Binding-site contacts:
Ligand atom O6 contacts residue ASN75 of chain 1.C at 3.8 Å.
Ligand atom O6 contacts residue GLU46 of chain 1.D at 3.8 Å.
Ligand atom C8 contacts residue ASN75 of chain 1.C at 3.0 Å.
Ligand atom C6 contacts residue THR48 of chain 1.D at 4.4 Å.
Ligand atom O7 contacts residue ASN75 of chain 1.C at 3.2 Å (h-bond).
Ligand atom C7 contacts residue MET126 of chain 1.C at 3.8 Å (hydrophobic).
Ligand atom O5 contacts residue THR48 of chain 1.D at 4.0 Å.
Ligand atom O5 contacts residue ASN75 of chain 1.C at 2.1 Å (h-bond).
Ligand atom C3 contacts residue ASN75 of chain 1.C at 3.5 Å.
Ligand atom O7 contacts residue MET126 of chain 1.C at 3.1 Å.
Ligand atom C4 contacts residue NAG1 of chain 1.T at 2.9 Å.
Ligand atom C7 contacts residue ASN75 of chain 1.C at 2.8 Å.
Ligand atom O6 contacts residue THR48 of chain 1.D at 4.0 Å.
Ligand atom C6 contacts residue ASN75 of chain 1.C at 3.8 Å.
Ligand atom C8 contacts residue PHE98 of chain 1.C at 3.6 Å (hydrophobic).
Ligand atom C5 contacts residue NAG1 of chain 1.T at 3.7 Å.
Ligand atom C5 contacts residue ASN75 of chain 1.C at 3.2 Å.
Ligand atom C2 contacts residue NAG1 of chain 1.T at 4.1 Å.
Ligand atom C3 contacts residue NAG1 of chain 1.T at 3.3 Å.
Ligand atom C6 contacts residue NAG1 of chain 1.T at 3.4 Å.
Ligand atom O4 contacts residue NAG1 of chain 1.T at 1.6 Å.
Ligand atom C4 contacts residue ASN75 of chain 1.C at 4.0 Å.
Ligand atom O3 contacts residue NAG1 of chain 1.T at 2.4 Å (h-bond).
Ligand atom C2 contacts residue ASN75 of chain 1.C at 2.6 Å.
Ligand atom O6 contacts residue NAG1 of chain 1.T at 4.1 Å.
Ligand atom C6 contacts residue CYS45 of chain 1.D at 4.4 Å (hydrophobic).
Ligand atom N2 contacts residue ASN75 of chain 1.C at 3.0 Å (h-bond).
Ligand atom C1 contacts residue ASN75 of chain 1.C at 1.3 Å.
Ligand atom C8 contacts residue MET126 of chain 1.C at 3.7 Å (hydrophobic).
Ligand atom O6 contacts residue CYS45 of chain 1.D at 3.4 Å (h-bond).

Sequence of chain 1.D:
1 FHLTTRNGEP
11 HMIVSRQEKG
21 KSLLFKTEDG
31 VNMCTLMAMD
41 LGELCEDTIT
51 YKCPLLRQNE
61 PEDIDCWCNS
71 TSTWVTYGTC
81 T

Sequence of chain 1.C:
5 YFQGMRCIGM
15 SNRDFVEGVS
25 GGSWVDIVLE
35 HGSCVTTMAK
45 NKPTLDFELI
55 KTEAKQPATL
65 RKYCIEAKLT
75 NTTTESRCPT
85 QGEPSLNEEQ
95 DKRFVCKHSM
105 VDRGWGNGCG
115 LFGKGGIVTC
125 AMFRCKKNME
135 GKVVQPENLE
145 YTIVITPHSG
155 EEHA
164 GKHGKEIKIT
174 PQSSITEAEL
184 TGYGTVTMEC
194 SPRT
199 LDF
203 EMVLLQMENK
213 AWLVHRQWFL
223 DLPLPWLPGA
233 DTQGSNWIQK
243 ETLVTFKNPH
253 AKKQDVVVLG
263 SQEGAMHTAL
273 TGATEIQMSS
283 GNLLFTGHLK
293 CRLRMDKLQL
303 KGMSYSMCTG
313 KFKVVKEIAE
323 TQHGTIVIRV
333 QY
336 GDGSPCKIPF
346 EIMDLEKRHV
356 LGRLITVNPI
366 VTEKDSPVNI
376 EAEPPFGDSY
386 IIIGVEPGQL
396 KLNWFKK

This protein binds this small molecule.
Small molecule (SMILES): CC(=O)N[C@@H]1[C@@H](O)[C@H](O)[C@@H](CO)O[C@H]1O